A small-molecule ligand and the protein it binds are described below.
Small molecule (SMILES): Cc1cn([C@H]2C[C@H](O)[C@@H](CO[P](=O)(O)O[C@H]3C[C@H](n4cnc5c(=O)[nH]c(N)nc54)O[C@@H]3CO[P](=O)(O)O[C@H]3C[C@H](n4ccc(N)nc4=O)O[C@@H]3COP(=O)=O)O2)c(=O)[nH]c1=O

Sequence of chain 3.A:
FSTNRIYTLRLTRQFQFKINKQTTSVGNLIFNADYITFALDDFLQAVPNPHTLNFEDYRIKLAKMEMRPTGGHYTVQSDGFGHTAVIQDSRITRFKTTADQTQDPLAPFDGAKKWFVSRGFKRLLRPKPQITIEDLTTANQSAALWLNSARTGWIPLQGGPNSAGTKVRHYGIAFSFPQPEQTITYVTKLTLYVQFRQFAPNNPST

Binding-site contacts:
Ligand atom C2 contacts residue THR59 of chain 3.E at 3.5 Å.
Ligand atom P contacts residue ARG61 of chain 3.E at 3.6 Å.
Ligand atom OP2 contacts residue ARG61 of chain 3.E at 2.8 Å (salt-bridge).
Ligand atom C6 contacts residue LEU175 of chain 3.E at 3.7 Å (hydrophobic).
Ligand atom C2 contacts residue GLN246 of chain 3.E at 3.9 Å.
Ligand atom OP1 contacts residue LYS164 of chain 3.A at 3.4 Å.
Ligand atom OP1 contacts residue ARG61 of chain 3.E at 4.0 Å.
Ligand atom C5 contacts residue LEU175 of chain 3.E at 3.8 Å (hydrophobic).
Ligand atom O2 contacts residue THR59 of chain 3.E at 3.3 Å (h-bond).
Ligand atom C2' contacts residue TYR244 of chain 3.E at 3.7 Å (hydrophobic).
Ligand atom O3' contacts residue LYS112 of chain 3.E at 3.2 Å.
Ligand atom C8 contacts residue LYS115 of chain 3.E at 4.0 Å.
Ligand atom C6 contacts residue LYS115 of chain 3.E at 3.8 Å.
Ligand atom OP1 contacts residue PHE52 of chain 9.E at 3.0 Å (h-bond).
Ligand atom O3' contacts residue ARG61 of chain 3.E at 3.9 Å.
Ligand atom O4 contacts residue ARG56 of chain 9.E at 3.1 Å (salt-bridge).
Ligand atom P contacts residue LYS165 of chain 3.A at 4.0 Å.
Ligand atom C5 contacts residue LYS115 of chain 3.E at 3.7 Å.
Ligand atom N4 contacts residue LYS173 of chain 3.E at 4.0 Å.
Ligand atom OP2 contacts residue LYS165 of chain 3.A at 3.3 Å (salt-bridge).
Ligand atom N7 contacts residue LEU175 of chain 3.E at 3.9 Å.
Ligand atom C1' contacts residue LYS112 of chain 3.E at 3.8 Å.
Ligand atom O6 contacts residue LEU175 of chain 3.E at 3.9 Å.
Ligand atom C8 contacts residue LEU175 of chain 3.E at 3.8 Å (hydrophobic).
Ligand atom C8 contacts residue TYR244 of chain 3.E at 3.1 Å (hydrophobic).
Ligand atom O2 contacts residue GLN246 of chain 3.E at 2.7 Å (h-bond).
Ligand atom N9 contacts residue LEU175 of chain 3.E at 3.7 Å.
Ligand atom C5 contacts residue LYS173 of chain 3.E at 4.0 Å.
Ligand atom OP2 contacts residue LYS115 of chain 3.E at 3.8 Å.
Ligand atom OP1 contacts residue LYS165 of chain 3.A at 2.7 Å (salt-bridge).
Ligand atom N7 contacts residue TYR244 of chain 3.E at 3.8 Å.
Ligand atom O6 contacts residue LYS173 of chain 3.E at 3.1 Å.
Ligand atom O5' contacts residue TYR244 of chain 3.E at 3.9 Å.
Ligand atom N3 contacts residue THR59 of chain 3.E at 3.3 Å (h-bond).
Ligand atom N7 contacts residue LYS115 of chain 3.E at 2.9 Å (salt-bridge).
Ligand atom O6 contacts residue LYS115 of chain 3.E at 3.3 Å (salt-bridge).
Ligand atom C4 contacts residue LEU175 of chain 3.E at 3.7 Å (hydrophobic).
Ligand atom P contacts residue PHE52 of chain 9.E at 3.9 Å.
Ligand atom OP2 contacts residue TYR244 of chain 3.E at 3.1 Å (h-bond).
Ligand atom C7 contacts residue PHE52 of chain 9.E at 3.7 Å (hydrophobic).

Sequence of chain 3.E:
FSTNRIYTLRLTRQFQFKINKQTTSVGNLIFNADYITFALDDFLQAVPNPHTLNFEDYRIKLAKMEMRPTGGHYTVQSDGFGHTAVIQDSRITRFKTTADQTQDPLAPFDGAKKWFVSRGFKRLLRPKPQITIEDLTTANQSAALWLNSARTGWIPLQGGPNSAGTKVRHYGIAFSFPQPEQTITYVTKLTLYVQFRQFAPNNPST

Sequence of chain 9.E:
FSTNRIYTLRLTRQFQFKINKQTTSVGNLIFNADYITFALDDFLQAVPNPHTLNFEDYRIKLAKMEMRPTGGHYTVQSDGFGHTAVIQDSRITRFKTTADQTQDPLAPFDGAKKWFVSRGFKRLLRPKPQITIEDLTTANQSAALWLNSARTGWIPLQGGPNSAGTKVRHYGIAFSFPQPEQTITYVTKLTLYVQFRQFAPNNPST